Binding-site contacts:
Ligand atom C1 contacts residue ARG187 of chain 1.B at 3.2 Å.
Ligand atom CA2 contacts residue SER216 of chain 1.B at 2.4 Å.
Ligand atom CA2 contacts residue HIS60 of chain 1.B at 3.3 Å.
Ligand atom CZ contacts residue ASP210 of chain 1.B at 3.5 Å.
Ligand atom O2 contacts residue SER216 of chain 1.B at 2.4 Å (h-bond).
Ligand atom C3 contacts residue ARG187 of chain 1.B at 3.3 Å.
Ligand atom O2S contacts residue TYR106 of chain 1.B at 3.1 Å.
Ligand atom O1S contacts residue TRP236 of chain 1.B at 3.0 Å.
Ligand atom N3 contacts residue SER216 of chain 1.B at 3.1 Å (h-bond).
Ligand atom NH2 contacts residue ALA211 of chain 1.B at 3.4 Å (h-bond).
Ligand atom NH1 contacts residue ALA211 of chain 1.B at 2.6 Å (h-bond).
Ligand atom CE contacts residue SER216 of chain 1.B at 2.4 Å.
Ligand atom O1 contacts residue GLN213 of chain 1.B at 3.6 Å.
Ligand atom N2 contacts residue TYR106 of chain 1.B at 3.5 Å (h-bond).
Ligand atom O contacts residue GLY237 of chain 1.B at 3.0 Å (h-bond).
Ligand atom NH1 contacts residue ASP210 of chain 1.B at 2.8 Å (salt-bridge).
Ligand atom NE contacts residue ALA211 of chain 1.B at 3.6 Å (h-bond).
Ligand atom CZ contacts residue ALA211 of chain 1.B at 3.0 Å (hydrophobic).
Ligand atom C4 contacts residue ARG187 of chain 1.B at 3.4 Å.
Ligand atom CC contacts residue SER216 of chain 1.B at 1.4 Å.
Ligand atom N1 contacts residue GLY237 of chain 1.B at 3.7 Å.
Ligand atom CB contacts residue GLN213 of chain 1.B at 3.7 Å.
Ligand atom N3 contacts residue HIS60 of chain 1.B at 2.8 Å (h-bond).
Ligand atom OE1 contacts residue GLY239 of chain 1.B at 3.7 Å.
Ligand atom NH2 contacts residue GLY239 of chain 1.B at 3.0 Å (h-bond).
Ligand atom O1S contacts residue LEU238 of chain 1.B at 3.6 Å.
Ligand atom CC contacts residue HIS60 of chain 1.B at 2.7 Å.
Ligand atom NH2 contacts residue GLY237 of chain 1.B at 3.7 Å.
Ligand atom O2S contacts residue ARG187 of chain 1.B at 3.5 Å (salt-bridge).
Ligand atom NE contacts residue GLY237 of chain 1.B at 3.7 Å.
Ligand atom CA1 contacts residue TYR106 of chain 1.B at 3.4 Å (hydrophobic).
Ligand atom S contacts residue ARG187 of chain 1.B at 3.3 Å (salt-bridge).
Ligand atom CB1 contacts residue SER216 of chain 1.B at 2.7 Å.
Ligand atom NH2 contacts residue ASP210 of chain 1.B at 2.9 Å (salt-bridge).
Ligand atom O1S contacts residue ARG187 of chain 1.B at 3.0 Å (salt-bridge).
Ligand atom C2 contacts residue ARG187 of chain 1.B at 3.0 Å.
Ligand atom O contacts residue TRP236 of chain 1.B at 3.4 Å.
Ligand atom N3 contacts residue SER235 of chain 1.B at 3.3 Å (h-bond).
Ligand atom O2 contacts residue GLY214 of chain 1.B at 2.9 Å (h-bond).
Ligand atom CE contacts residue HIS60 of chain 1.B at 1.5 Å.

Sequence of chain 1.B:
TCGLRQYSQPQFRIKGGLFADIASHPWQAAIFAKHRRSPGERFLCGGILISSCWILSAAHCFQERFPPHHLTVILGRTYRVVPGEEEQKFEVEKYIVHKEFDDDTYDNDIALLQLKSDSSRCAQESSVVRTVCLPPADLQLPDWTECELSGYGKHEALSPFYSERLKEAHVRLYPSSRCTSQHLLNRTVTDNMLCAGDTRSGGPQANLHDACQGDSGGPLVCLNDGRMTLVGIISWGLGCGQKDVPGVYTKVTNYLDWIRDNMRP

This small molecule binds to this protein.
Small molecule (SMILES): CN(C)c1cccc2cc(S(=O)(=O)N[C@@H](CCC(=O)O)C(=O)NCC(=O)N[C@@H](CCCNC(N)=[NH2+])C(=O)CCl)ccc12